Sequence of chain 1.C:
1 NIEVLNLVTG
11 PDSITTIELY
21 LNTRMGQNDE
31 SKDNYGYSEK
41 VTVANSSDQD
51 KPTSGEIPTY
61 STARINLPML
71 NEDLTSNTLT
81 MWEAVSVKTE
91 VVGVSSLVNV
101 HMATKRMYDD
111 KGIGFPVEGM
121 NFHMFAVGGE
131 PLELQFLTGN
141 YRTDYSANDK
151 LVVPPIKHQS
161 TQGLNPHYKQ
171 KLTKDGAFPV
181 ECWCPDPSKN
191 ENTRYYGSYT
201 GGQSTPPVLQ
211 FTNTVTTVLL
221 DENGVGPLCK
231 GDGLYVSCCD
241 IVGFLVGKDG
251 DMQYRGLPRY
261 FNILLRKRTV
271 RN

This small molecule binds to this protein.
Small molecule (SMILES): CC(=O)NCCN(CCNC(=O)CCC(=O)NCCOCCOCCNC(=O)CCC(=O)NCCOCCOCCNC(=O)CCC(=O)NCCOCCOCCNC(=O)CCC(=O)NCCN(CCNC(=O)CCC(N)=O)C(=O)c1ccc(Cn2cc(CO[C@]3(C(=O)O)C[C@H](O)[C@@H](OC(C)=O)[C@H]([C@H](O)[C@H](O)CO)O3)nn2)cc1)C(=O)c1ccc(Cn2cc(COC3(C(=O)O)CC(O)C(OC(C)=O)C(C(O)C(O)CO)O3)nn2)cc1

Binding-site contacts:
Ligand atom CAG contacts residue HIS101 of chain 1.B at 3.7 Å.
Ligand atom OAM contacts residue THR53 of chain 1.C at 3.5 Å.
Ligand atom CAH contacts residue VAL43 of chain 1.C at 3.3 Å (hydrophobic).
Ligand atom OAC contacts residue LYS51 of chain 1.C at 2.6 Å (salt-bridge).
Ligand atom OAJ contacts residue VAL43 of chain 1.C at 3.1 Å (h-bond).
Ligand atom OAK contacts residue THR42 of chain 1.C at 3.8 Å.
Ligand atom CAG contacts residue THR42 of chain 1.C at 3.6 Å.
Ligand atom NAD contacts residue LYS51 of chain 1.C at 3.3 Å (salt-bridge).
Ligand atom CAH contacts residue THR42 of chain 1.C at 3.9 Å.
Ligand atom CAD contacts residue LYS51 of chain 1.C at 3.9 Å.
Ligand atom CAE contacts residue THR42 of chain 1.C at 3.8 Å.
Ligand atom CAC contacts residue LYS51 of chain 1.C at 3.5 Å.
Ligand atom CAK contacts residue THR53 of chain 1.C at 4.0 Å.
Ligand atom CAG contacts residue VAL43 of chain 1.C at 3.9 Å (hydrophobic).
Ligand atom CAJ contacts residue VAL43 of chain 1.C at 3.5 Å (hydrophobic).
Ligand atom OAF contacts residue ALA44 of chain 1.C at 3.7 Å.
Ligand atom CAI contacts residue THR42 of chain 1.C at 4.2 Å.
Ligand atom CAG contacts residue ASP50 of chain 1.C at 3.8 Å.
Ligand atom CAF contacts residue VAL43 of chain 1.C at 4.2 Å (hydrophobic).
Ligand atom CAC contacts residue THR42 of chain 1.C at 4.2 Å.
Ligand atom CAF contacts residue ALA44 of chain 1.C at 3.8 Å (hydrophobic).
Ligand atom OAF contacts residue ASP50 of chain 1.C at 3.9 Å.
Ligand atom OAH contacts residue ASN45 of chain 1.C at 3.9 Å.
Ligand atom OAH contacts residue VAL43 of chain 1.C at 3.1 Å (h-bond).
Ligand atom CAG contacts residue PRO52 of chain 1.C at 3.9 Å (hydrophobic).
Ligand atom OAI contacts residue THR42 of chain 1.C at 3.7 Å.
Ligand atom OAF contacts residue GLN49 of chain 1.C at 3.2 Å (h-bond).
Ligand atom CAC contacts residue THR53 of chain 1.C at 4.0 Å.
Ligand atom CAF contacts residue GLN49 of chain 1.C at 4.2 Å.
Ligand atom CAG contacts residue LYS51 of chain 1.C at 3.5 Å.
Ligand atom NAD contacts residue THR42 of chain 1.C at 2.9 Å (h-bond).
Ligand atom CAI contacts residue VAL43 of chain 1.C at 4.0 Å (hydrophobic).
Ligand atom CAG contacts residue ALA44 of chain 1.C at 3.5 Å (hydrophobic).
Ligand atom CAF contacts residue LYS51 of chain 1.C at 3.1 Å.
Ligand atom CAF contacts residue THR42 of chain 1.C at 3.8 Å.
Ligand atom OAJ contacts residue ARG106 of chain 1.B at 2.9 Å (salt-bridge).
Ligand atom OAJ contacts residue THR42 of chain 1.C at 3.5 Å.
Ligand atom CAJ contacts residue ARG106 of chain 1.B at 3.5 Å.
Ligand atom CAD contacts residue THR42 of chain 1.C at 3.9 Å.
Ligand atom OAF contacts residue LYS51 of chain 1.C at 3.0 Å (salt-bridge).

Sequence of chain 1.B:
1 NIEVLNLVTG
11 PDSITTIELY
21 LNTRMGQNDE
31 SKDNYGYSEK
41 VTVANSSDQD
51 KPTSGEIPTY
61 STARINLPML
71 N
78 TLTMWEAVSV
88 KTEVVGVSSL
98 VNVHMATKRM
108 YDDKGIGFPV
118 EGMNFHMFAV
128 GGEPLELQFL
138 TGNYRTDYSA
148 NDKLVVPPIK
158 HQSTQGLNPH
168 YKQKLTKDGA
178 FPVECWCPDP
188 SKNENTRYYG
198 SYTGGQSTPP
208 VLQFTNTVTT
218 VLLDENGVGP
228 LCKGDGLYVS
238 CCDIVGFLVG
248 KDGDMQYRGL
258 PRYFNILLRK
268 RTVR